Sequence of chain 1.H:
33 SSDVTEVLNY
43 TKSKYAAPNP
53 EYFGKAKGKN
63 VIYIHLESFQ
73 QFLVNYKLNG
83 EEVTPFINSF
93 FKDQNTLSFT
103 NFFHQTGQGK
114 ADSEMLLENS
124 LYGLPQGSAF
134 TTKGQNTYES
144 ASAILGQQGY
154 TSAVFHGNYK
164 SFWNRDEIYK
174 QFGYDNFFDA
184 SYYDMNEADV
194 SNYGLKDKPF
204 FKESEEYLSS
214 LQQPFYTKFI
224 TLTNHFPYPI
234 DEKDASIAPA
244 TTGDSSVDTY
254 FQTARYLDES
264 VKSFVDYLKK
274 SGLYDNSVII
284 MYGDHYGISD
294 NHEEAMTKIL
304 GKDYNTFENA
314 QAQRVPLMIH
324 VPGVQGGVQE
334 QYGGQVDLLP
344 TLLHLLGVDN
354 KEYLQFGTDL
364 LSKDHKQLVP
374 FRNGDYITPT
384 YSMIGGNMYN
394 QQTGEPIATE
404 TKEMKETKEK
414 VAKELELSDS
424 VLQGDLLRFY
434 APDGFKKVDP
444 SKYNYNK

The protein below binds the small molecule below.
Small molecule (SMILES): O=P([O-])([O-])OCC(O)CO

Binding-site contacts:
Ligand atom O2 contacts residue SER292 of chain 1.H at 4.4 Å.
Ligand atom O2 contacts residue LYS112 of chain 1.H at 3.7 Å.
Ligand atom O10 contacts residue HIS295 of chain 1.H at 2.8 Å (h-bond).
Ligand atom C3 contacts residue PHE229 of chain 1.H at 4.3 Å (hydrophobic).
Ligand atom O10 contacts residue PHE229 of chain 1.H at 3.7 Å.
Ligand atom O8 contacts residue SER292 of chain 1.H at 2.6 Å (h-bond).
Ligand atom C2 contacts residue TYR289 of chain 1.H at 4.0 Å (hydrophobic).
Ligand atom P1 contacts residue SER292 of chain 1.H at 3.4 Å.
Ligand atom P1 contacts residue ASN294 of chain 1.H at 4.1 Å.
Ligand atom O8 contacts residue HIS295 of chain 1.H at 4.3 Å.
Ligand atom P1 contacts residue HIS295 of chain 1.H at 4.1 Å.
Ligand atom O2 contacts residue TYR289 of chain 1.H at 2.9 Å (h-bond).
Ligand atom O8 contacts residue ASN294 of chain 1.H at 2.7 Å (h-bond).
Ligand atom O10 contacts residue SER292 of chain 1.H at 3.4 Å (h-bond).
Ligand atom C2 contacts residue LYS112 of chain 1.H at 3.9 Å.
Ligand atom O3 contacts residue PHE229 of chain 1.H at 3.6 Å.
Ligand atom O4 contacts residue SER292 of chain 1.H at 3.8 Å.
Ligand atom C4 contacts residue PHE229 of chain 1.H at 3.7 Å (hydrophobic).